This protein binds this small molecule.
Small molecule (SMILES): CC(=O)N[C@H]1[C@H](O[C@H]2[C@H](O)[C@@H](NC(C)=O)CO[C@@H]2CO)O[C@H](CO)[C@@H](O[C@@H]2O[C@H](CO[C@H]3O[C@H](CO)[C@@H](O)[C@H](O)[C@@H]3O)[C@@H](O)[C@H](O[C@H]3O[C@H](CO)[C@@H](O)[C@H](O)[C@@H]3O)[C@@H]2O)[C@@H]1O

Sequence of chain 1.A:
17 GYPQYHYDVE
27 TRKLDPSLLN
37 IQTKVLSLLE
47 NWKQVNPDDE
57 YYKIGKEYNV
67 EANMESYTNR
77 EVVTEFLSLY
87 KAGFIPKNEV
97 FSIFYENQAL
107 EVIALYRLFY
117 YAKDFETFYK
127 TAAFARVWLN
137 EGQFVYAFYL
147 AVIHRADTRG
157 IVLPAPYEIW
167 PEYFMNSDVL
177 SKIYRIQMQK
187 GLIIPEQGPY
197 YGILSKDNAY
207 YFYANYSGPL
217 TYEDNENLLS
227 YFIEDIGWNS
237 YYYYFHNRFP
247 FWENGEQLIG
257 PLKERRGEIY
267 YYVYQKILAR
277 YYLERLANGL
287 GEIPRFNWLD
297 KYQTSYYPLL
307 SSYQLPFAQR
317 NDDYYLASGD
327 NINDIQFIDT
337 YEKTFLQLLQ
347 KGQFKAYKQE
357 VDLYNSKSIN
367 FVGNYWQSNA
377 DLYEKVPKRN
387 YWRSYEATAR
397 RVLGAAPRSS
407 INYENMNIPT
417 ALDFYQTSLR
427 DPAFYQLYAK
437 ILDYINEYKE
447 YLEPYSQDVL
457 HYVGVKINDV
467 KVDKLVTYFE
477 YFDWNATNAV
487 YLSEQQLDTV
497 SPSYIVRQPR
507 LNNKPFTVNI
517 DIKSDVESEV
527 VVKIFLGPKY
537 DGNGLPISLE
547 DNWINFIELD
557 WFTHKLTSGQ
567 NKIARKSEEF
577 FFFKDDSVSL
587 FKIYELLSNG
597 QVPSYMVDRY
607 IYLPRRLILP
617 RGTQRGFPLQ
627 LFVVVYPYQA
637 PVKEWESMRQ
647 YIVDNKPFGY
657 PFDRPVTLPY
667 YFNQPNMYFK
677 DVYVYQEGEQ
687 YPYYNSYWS

Binding-site contacts:
Ligand atom C6 contacts residue GLU46 of chain 1.A at 4.0 Å.
Ligand atom C3 contacts residue ASN481 of chain 1.A at 3.7 Å.
Ligand atom C2 contacts residue ASN481 of chain 1.A at 2.4 Å.
Ligand atom C7 contacts residue PHE587 of chain 1.A at 3.6 Å (hydrophobic).
Ligand atom C8 contacts residue ASN47 of chain 1.A at 3.6 Å.
Ligand atom O5 contacts residue ASN481 of chain 1.A at 2.3 Å (h-bond).
Ligand atom C1 contacts residue THR495 of chain 1.A at 3.8 Å.
Ligand atom C1 contacts residue SER499 of chain 1.A at 4.0 Å.
Ligand atom C7 contacts residue ASN481 of chain 1.A at 3.0 Å.
Ligand atom O7 contacts residue PHE587 of chain 1.A at 3.4 Å (h-bond).
Ligand atom C1 contacts residue GLU46 of chain 1.A at 3.8 Å.
Ligand atom C2 contacts residue GLU46 of chain 1.A at 3.9 Å.
Ligand atom O3 contacts residue SER499 of chain 1.A at 4.0 Å.
Ligand atom N2 contacts residue GLU46 of chain 1.A at 3.4 Å (salt-bridge).
Ligand atom O5 contacts residue LEU586 of chain 1.A at 4.0 Å.
Ligand atom O6 contacts residue GLU46 of chain 1.A at 3.2 Å (salt-bridge).
Ligand atom O6 contacts residue LEU586 of chain 1.A at 3.7 Å.
Ligand atom C5 contacts residue TYR590 of chain 1.A at 3.7 Å (hydrophobic).
Ligand atom C6 contacts residue TYR590 of chain 1.A at 3.7 Å (hydrophobic).
Ligand atom C3 contacts residue SER499 of chain 1.A at 3.5 Å.
Ligand atom C1 contacts residue THR483 of chain 1.A at 3.8 Å.
Ligand atom O3 contacts residue PHE587 of chain 1.A at 3.8 Å.
Ligand atom O7 contacts residue ASN481 of chain 1.A at 2.7 Å (h-bond).
Ligand atom C2 contacts residue SER499 of chain 1.A at 3.7 Å.
Ligand atom C7 contacts residue SER497 of chain 1.A at 3.9 Å.
Ligand atom N2 contacts residue PHE587 of chain 1.A at 4.0 Å.
Ligand atom C1 contacts residue ASN481 of chain 1.A at 1.4 Å.
Ligand atom C8 contacts residue PHE587 of chain 1.A at 4.0 Å (hydrophobic).
Ligand atom C5 contacts residue ASN481 of chain 1.A at 3.6 Å.
Ligand atom O7 contacts residue SER585 of chain 1.A at 3.2 Å (h-bond).
Ligand atom C8 contacts residue ILE501 of chain 1.A at 3.7 Å (hydrophobic).
Ligand atom O7 contacts residue VAL496 of chain 1.A at 3.3 Å.
Ligand atom O3 contacts residue VAL496 of chain 1.A at 4.0 Å.
Ligand atom C3 contacts residue GLU46 of chain 1.A at 3.7 Å.
Ligand atom C6 contacts residue THR495 of chain 1.A at 3.9 Å.
Ligand atom C7 contacts residue ILE501 of chain 1.A at 4.0 Å (hydrophobic).
Ligand atom O2 contacts residue ASP494 of chain 1.A at 3.4 Å (salt-bridge).
Ligand atom N2 contacts residue SER499 of chain 1.A at 3.2 Å (h-bond).
Ligand atom O7 contacts residue SER497 of chain 1.A at 3.0 Å (h-bond).
Ligand atom N2 contacts residue ASN481 of chain 1.A at 2.9 Å (h-bond).